Sequence of chain 2.E:
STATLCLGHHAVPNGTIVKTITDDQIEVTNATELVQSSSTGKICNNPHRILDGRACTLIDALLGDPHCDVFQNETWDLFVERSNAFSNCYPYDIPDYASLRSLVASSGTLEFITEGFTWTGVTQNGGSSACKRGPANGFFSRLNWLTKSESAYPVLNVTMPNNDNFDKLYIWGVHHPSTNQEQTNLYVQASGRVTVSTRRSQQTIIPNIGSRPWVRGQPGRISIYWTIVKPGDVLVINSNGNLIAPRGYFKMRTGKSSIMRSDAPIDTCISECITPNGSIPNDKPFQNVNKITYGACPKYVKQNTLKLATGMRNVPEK

This small molecule binds to this protein.
Small molecule (SMILES): CC(=O)N[C@H]1[C@H](O[C@H]2[C@H](O)[C@@H](NC(C)=O)CO[C@@H]2CO)O[C@H](CO)[C@@H](O[C@@H]2O[C@H](CO)[C@@H](O)[C@H](O[C@H]3O[C@H](CO)[C@@H](O)[C@H](O)[C@@H]3O)[C@@H]2O)[C@@H]1O

Sequence of chain 2.A:
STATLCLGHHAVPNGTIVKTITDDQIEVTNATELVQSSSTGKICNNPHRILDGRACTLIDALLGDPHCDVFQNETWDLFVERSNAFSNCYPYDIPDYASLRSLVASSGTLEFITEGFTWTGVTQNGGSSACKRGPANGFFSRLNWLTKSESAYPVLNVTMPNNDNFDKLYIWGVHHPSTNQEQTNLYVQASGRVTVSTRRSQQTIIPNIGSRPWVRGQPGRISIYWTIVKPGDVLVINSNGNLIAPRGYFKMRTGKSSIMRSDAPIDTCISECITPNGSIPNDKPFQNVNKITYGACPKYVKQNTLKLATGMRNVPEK

Binding-site contacts:
Ligand atom C2 contacts residue TRP222 of chain 2.E at 4.3 Å (hydrophobic).
Ligand atom O5 contacts residue ASN165 of chain 2.A at 2.4 Å (h-bond).
Ligand atom C6 contacts residue THR167 of chain 2.A at 2.7 Å.
Ligand atom C7 contacts residue PRO221 of chain 2.E at 4.2 Å (hydrophobic).
Ligand atom C1 contacts residue TRP222 of chain 2.E at 3.9 Å (hydrophobic).
Ligand atom C1 contacts residue ASN165 of chain 2.A at 1.4 Å.
Ligand atom C8 contacts residue VAL242 of chain 2.A at 4.2 Å (hydrophobic).
Ligand atom C8 contacts residue SER219 of chain 2.E at 3.6 Å.
Ligand atom C8 contacts residue ARG207 of chain 2.A at 4.0 Å.
Ligand atom C3 contacts residue ASN165 of chain 2.A at 3.8 Å.
Ligand atom C2 contacts residue ASN165 of chain 2.A at 2.4 Å.
Ligand atom C3 contacts residue SER219 of chain 2.E at 4.2 Å.
Ligand atom C2 contacts residue SER219 of chain 2.E at 4.1 Å.
Ligand atom C5 contacts residue THR167 of chain 2.A at 3.6 Å.
Ligand atom C2 contacts residue TRP222 of chain 2.E at 3.8 Å (hydrophobic).
Ligand atom C1 contacts residue SER219 of chain 2.E at 4.2 Å.
Ligand atom C5 contacts residue TRP222 of chain 2.E at 4.2 Å (hydrophobic).
Ligand atom C8 contacts residue TRP222 of chain 2.E at 4.3 Å (hydrophobic).
Ligand atom O4 contacts residue TRP222 of chain 2.E at 3.9 Å.
Ligand atom N2 contacts residue SER219 of chain 2.E at 3.1 Å (h-bond).
Ligand atom C3 contacts residue TRP222 of chain 2.E at 4.2 Å (hydrophobic).
Ligand atom C3 contacts residue TRP222 of chain 2.E at 4.5 Å (hydrophobic).
Ligand atom C4 contacts residue ASN165 of chain 2.A at 4.2 Å.
Ligand atom O5 contacts residue TRP222 of chain 2.E at 3.6 Å (h-bond).
Ligand atom C7 contacts residue TRP222 of chain 2.E at 3.8 Å (hydrophobic).
Ligand atom C8 contacts residue PRO221 of chain 2.E at 4.4 Å (hydrophobic).
Ligand atom O3 contacts residue TRP222 of chain 2.E at 4.2 Å.
Ligand atom N2 contacts residue ASN165 of chain 2.A at 2.8 Å (h-bond).
Ligand atom C4 contacts residue TRP222 of chain 2.E at 3.8 Å (hydrophobic).
Ligand atom O7 contacts residue PRO221 of chain 2.E at 3.3 Å.
Ligand atom C5 contacts residue ASN165 of chain 2.A at 3.7 Å.
Ligand atom O7 contacts residue ARG220 of chain 2.E at 4.5 Å.
Ligand atom C1 contacts residue TRP222 of chain 2.E at 4.0 Å (hydrophobic).
Ligand atom O7 contacts residue TRP222 of chain 2.E at 2.9 Å (h-bond).
Ligand atom O6 contacts residue THR167 of chain 2.A at 3.3 Å (h-bond).
Ligand atom O7 contacts residue ASN165 of chain 2.A at 4.0 Å.
Ligand atom C6 contacts residue TRP222 of chain 2.E at 3.9 Å (hydrophobic).
Ligand atom O5 contacts residue THR167 of chain 2.A at 3.5 Å (h-bond).
Ligand atom C7 contacts residue SER219 of chain 2.E at 3.7 Å.
Ligand atom C7 contacts residue ASN165 of chain 2.A at 3.8 Å.